The protein below binds the small molecule below.
Small molecule (SMILES): CC(=O)N[C@H]1[C@H]([C@H](O)[C@H](O)CO)O[C@@](O)(C(=O)O)C[C@@H]1O

Sequence of chain 1.E:
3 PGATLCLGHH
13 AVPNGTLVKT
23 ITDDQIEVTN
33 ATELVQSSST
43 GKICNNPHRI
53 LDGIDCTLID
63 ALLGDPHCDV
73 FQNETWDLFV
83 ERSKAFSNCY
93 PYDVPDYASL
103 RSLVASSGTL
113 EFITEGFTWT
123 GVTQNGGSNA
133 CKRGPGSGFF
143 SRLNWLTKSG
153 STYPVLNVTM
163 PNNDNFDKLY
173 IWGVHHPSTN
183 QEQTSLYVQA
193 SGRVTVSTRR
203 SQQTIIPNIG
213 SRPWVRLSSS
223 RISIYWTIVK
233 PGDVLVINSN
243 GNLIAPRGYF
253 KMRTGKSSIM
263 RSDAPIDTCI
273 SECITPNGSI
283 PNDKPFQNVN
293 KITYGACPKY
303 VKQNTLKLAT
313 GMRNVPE

Binding-site contacts:
Ligand atom C1 contacts residue ASN131 of chain 1.E at 3.7 Å.
Ligand atom N5 contacts residue TRP147 of chain 1.E at 4.3 Å.
Ligand atom C5 contacts residue GLY129 of chain 1.E at 3.5 Å.
Ligand atom O4 contacts residue GLY129 of chain 1.E at 3.7 Å.
Ligand atom C11 contacts residue GLY128 of chain 1.E at 3.6 Å.
Ligand atom C9 contacts residue TYR92 of chain 1.E at 3.6 Å (hydrophobic).
Ligand atom C11 contacts residue GLY129 of chain 1.E at 3.9 Å.
Ligand atom O9 contacts residue TYR92 of chain 1.E at 2.7 Å (h-bond).
Ligand atom C1 contacts residue SER130 of chain 1.E at 3.6 Å.
Ligand atom C11 contacts residue TRP147 of chain 1.E at 3.8 Å (hydrophobic).
Ligand atom C6 contacts residue TRP147 of chain 1.E at 4.3 Å (hydrophobic).
Ligand atom O9 contacts residue GLU184 of chain 1.E at 2.7 Å (salt-bridge).
Ligand atom O1B contacts residue ASN131 of chain 1.E at 3.9 Å.
Ligand atom N5 contacts residue GLY129 of chain 1.E at 2.9 Å (h-bond).
Ligand atom O1A contacts residue SER130 of chain 1.E at 3.4 Å.
Ligand atom C9 contacts residue HIS177 of chain 1.E at 4.0 Å.
Ligand atom O9 contacts residue SER220 of chain 1.E at 4.2 Å.
Ligand atom C4 contacts residue GLY129 of chain 1.E at 3.3 Å.
Ligand atom C8 contacts residue TYR92 of chain 1.E at 4.1 Å (hydrophobic).
Ligand atom O8 contacts residue SER130 of chain 1.E at 4.5 Å.
Ligand atom C6 contacts residue GLY129 of chain 1.E at 3.9 Å.
Ligand atom O9 contacts residue HIS177 of chain 1.E at 3.7 Å.
Ligand atom O8 contacts residue TRP147 of chain 1.E at 3.8 Å.
Ligand atom O10 contacts residue LEU188 of chain 1.E at 3.2 Å.
Ligand atom C9 contacts residue TRP147 of chain 1.E at 4.1 Å (hydrophobic).
Ligand atom C10 contacts residue GLY129 of chain 1.E at 3.9 Å.
Ligand atom C9 contacts residue GLU184 of chain 1.E at 3.2 Å.
Ligand atom C8 contacts residue TRP147 of chain 1.E at 4.1 Å (hydrophobic).
Ligand atom C10 contacts residue TRP147 of chain 1.E at 4.3 Å (hydrophobic).
Ligand atom O1B contacts residue SER130 of chain 1.E at 2.8 Å (h-bond).
Ligand atom C11 contacts residue THR149 of chain 1.E at 4.0 Å.
Ligand atom C9 contacts residue LEU188 of chain 1.E at 4.0 Å (hydrophobic).
Ligand atom C10 contacts residue LEU188 of chain 1.E at 4.3 Å (hydrophobic).
Ligand atom C7 contacts residue TRP147 of chain 1.E at 3.8 Å (hydrophobic).
Ligand atom O7 contacts residue LEU188 of chain 1.E at 3.6 Å.
Ligand atom O8 contacts residue TYR92 of chain 1.E at 3.3 Å (h-bond).
Ligand atom O10 contacts residue THR149 of chain 1.E at 4.3 Å.
Ligand atom O9 contacts residue SER222 of chain 1.E at 3.3 Å (h-bond).
Ligand atom O1A contacts residue ASN131 of chain 1.E at 2.7 Å (h-bond).